This protein binds this small molecule.
Small molecule (SMILES): COC(=O)N[C@H](C(=O)N[C@@H](Cc1ccccc1)[C@@H](O)CN(Cc1ccc(-c2ccccn2)cc1)NC(=O)[C@@H](NC(=O)OC)C(C)(C)C)C(C)(C)C

Binding-site contacts:
Ligand atom NBG contacts residue GLY27 of chain 1.C at 3.1 Å (h-bond).
Ligand atom OAI contacts residue ASP29 of chain 1.C at 3.0 Å (salt-bridge).
Ligand atom OAM contacts residue GLY27 of chain 1.C at 3.5 Å (h-bond).
Ligand atom CAY contacts residue GLY49 of chain 1.D at 3.5 Å.
Ligand atom CBB contacts residue ILE84 of chain 1.C at 3.7 Å (hydrophobic).
Ligand atom CBA contacts residue ASP25 of chain 1.D at 3.3 Å.
Ligand atom CAA contacts residue ASP29 of chain 1.C at 3.5 Å.
Ligand atom NBF contacts residue GLY48 of chain 1.D at 3.0 Å (h-bond).
Ligand atom CAQ contacts residue LEU50 of chain 1.C at 3.4 Å (hydrophobic).
Ligand atom CAG contacts residue LEU50 of chain 1.C at 3.7 Å (hydrophobic).
Ligand atom O contacts residue GLY49 of chain 1.C at 3.2 Å.
Ligand atom OAL contacts residue GLY49 of chain 1.D at 3.2 Å.
Ligand atom OAI contacts residue GLY27 of chain 1.C at 3.6 Å (h-bond).
Ligand atom CAX contacts residue GLY27 of chain 1.D at 3.7 Å.
Ligand atom CAT contacts residue GLY27 of chain 1.C at 3.7 Å.
Ligand atom CAE contacts residue ILE84 of chain 1.C at 3.6 Å (hydrophobic).
Ligand atom CAA contacts residue ARG8 of chain 1.D at 3.4 Å.
Ligand atom OBI contacts residue GLY48 of chain 1.C at 3.4 Å (h-bond).
Ligand atom CAU contacts residue LEU50 of chain 1.C at 3.6 Å (hydrophobic).
Ligand atom OAJ contacts residue ALA28 of chain 1.D at 3.6 Å.
Ligand atom NBH contacts residue GLY27 of chain 1.D at 3.0 Å (h-bond).
Ligand atom CAB contacts residue ASP29 of chain 1.D at 3.5 Å.
Ligand atom CAG contacts residue GLY48 of chain 1.D at 3.4 Å.
Ligand atom N contacts residue GLY48 of chain 1.C at 3.1 Å (h-bond).
Ligand atom CG2 contacts residue LEU50 of chain 1.D at 3.6 Å (hydrophobic).
Ligand atom CG2 contacts residue GLY48 of chain 1.C at 3.6 Å.
Ligand atom CBC contacts residue ASP25 of chain 1.C at 2.7 Å.
Ligand atom CAQ contacts residue GLY49 of chain 1.C at 3.4 Å.
Ligand atom OAJ contacts residue GLY27 of chain 1.D at 3.4 Å (h-bond).
Ligand atom OAJ contacts residue ASP29 of chain 1.D at 2.9 Å (salt-bridge).
Ligand atom OBJ contacts residue GLY48 of chain 1.D at 3.3 Å (h-bond).
Ligand atom CBR contacts residue GLY48 of chain 1.D at 3.7 Å.
Ligand atom CAV contacts residue GLY48 of chain 1.D at 3.1 Å.
Ligand atom CBS contacts residue ASP25 of chain 1.D at 3.2 Å.
Ligand atom OAM contacts residue ASP25 of chain 1.D at 2.5 Å (salt-bridge).
Ligand atom CBS contacts residue ASP25 of chain 1.C at 3.5 Å.
Ligand atom CBL contacts residue GLY48 of chain 1.D at 3.6 Å.
Ligand atom CAB contacts residue ARG8 of chain 1.C at 3.4 Å.
Ligand atom OAM contacts residue ASP25 of chain 1.C at 2.8 Å (salt-bridge).
Ligand atom OAI contacts residue ALA28 of chain 1.C at 3.6 Å.

Sequence of chain 1.C:
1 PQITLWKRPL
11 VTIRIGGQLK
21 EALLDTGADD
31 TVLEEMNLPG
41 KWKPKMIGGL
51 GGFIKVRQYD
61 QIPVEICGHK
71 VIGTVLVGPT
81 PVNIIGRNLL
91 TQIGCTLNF

Sequence of chain 1.D:
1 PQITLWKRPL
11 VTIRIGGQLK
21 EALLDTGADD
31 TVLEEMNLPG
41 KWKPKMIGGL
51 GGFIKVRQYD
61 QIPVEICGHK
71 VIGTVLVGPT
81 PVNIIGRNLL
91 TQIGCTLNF